Binding-site contacts:
Ligand atom C1 contacts residue ASN405 of chain 1.A at 1.4 Å.
Ligand atom O7 contacts residue LEU401 of chain 1.A at 3.9 Å.
Ligand atom C8 contacts residue LYS466 of chain 1.A at 3.7 Å.
Ligand atom C2 contacts residue ASN405 of chain 1.A at 2.6 Å.
Ligand atom C7 contacts residue ASN405 of chain 1.A at 3.6 Å.
Ligand atom N2 contacts residue ASP414 of chain 1.A at 4.2 Å.
Ligand atom O5 contacts residue ASN405 of chain 1.A at 2.4 Å (h-bond).
Ligand atom O6 contacts residue PRO409 of chain 1.A at 4.4 Å.
Ligand atom C7 contacts residue LYS466 of chain 1.A at 4.0 Å.
Ligand atom O7 contacts residue ASN405 of chain 1.A at 3.5 Å (h-bond).
Ligand atom N2 contacts residue ASN405 of chain 1.A at 3.0 Å (h-bond).
Ligand atom C3 contacts residue ASN405 of chain 1.A at 3.9 Å.
Ligand atom O6 contacts residue ASN405 of chain 1.A at 4.2 Å.
Ligand atom C5 contacts residue ASN405 of chain 1.A at 3.7 Å.
Ligand atom O7 contacts residue LYS466 of chain 1.A at 3.5 Å (salt-bridge).
Ligand atom C4 contacts residue ASN405 of chain 1.A at 4.3 Å.

Sequence of chain 1.A:
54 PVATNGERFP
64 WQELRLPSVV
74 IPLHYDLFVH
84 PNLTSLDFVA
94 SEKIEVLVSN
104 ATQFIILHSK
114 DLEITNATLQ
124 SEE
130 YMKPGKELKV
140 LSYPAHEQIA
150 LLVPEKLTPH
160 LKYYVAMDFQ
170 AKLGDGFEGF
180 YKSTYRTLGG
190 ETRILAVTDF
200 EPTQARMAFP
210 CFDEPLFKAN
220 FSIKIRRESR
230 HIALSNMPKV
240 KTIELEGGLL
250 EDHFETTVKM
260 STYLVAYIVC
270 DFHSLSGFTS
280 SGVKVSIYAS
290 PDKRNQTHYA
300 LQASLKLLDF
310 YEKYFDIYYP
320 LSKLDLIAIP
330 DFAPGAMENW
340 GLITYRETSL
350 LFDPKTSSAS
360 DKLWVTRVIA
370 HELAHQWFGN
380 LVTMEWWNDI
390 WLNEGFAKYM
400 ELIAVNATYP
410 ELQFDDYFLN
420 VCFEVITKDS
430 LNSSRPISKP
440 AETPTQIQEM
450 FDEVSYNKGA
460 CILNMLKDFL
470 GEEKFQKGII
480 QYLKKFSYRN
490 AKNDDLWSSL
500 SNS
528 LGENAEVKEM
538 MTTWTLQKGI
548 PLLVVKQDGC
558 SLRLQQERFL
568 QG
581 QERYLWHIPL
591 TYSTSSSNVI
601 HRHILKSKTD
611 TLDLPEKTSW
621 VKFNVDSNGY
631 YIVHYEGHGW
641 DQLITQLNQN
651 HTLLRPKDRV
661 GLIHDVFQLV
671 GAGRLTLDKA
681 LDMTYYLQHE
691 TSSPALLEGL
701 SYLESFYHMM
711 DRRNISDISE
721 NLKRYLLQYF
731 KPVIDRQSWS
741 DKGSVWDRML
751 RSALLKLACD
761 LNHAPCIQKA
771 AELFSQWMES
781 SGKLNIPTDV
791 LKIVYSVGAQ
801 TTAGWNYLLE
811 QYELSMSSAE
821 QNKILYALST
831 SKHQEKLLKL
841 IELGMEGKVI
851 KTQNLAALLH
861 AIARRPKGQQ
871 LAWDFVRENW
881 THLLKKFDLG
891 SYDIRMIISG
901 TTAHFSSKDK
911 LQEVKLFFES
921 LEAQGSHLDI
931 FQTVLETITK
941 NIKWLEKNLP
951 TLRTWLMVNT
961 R

The protein below binds the small molecule below.
Small molecule (SMILES): CC(=O)N[C@@H]1[C@@H](O)[C@H](O)[C@@H](CO)O[C@H]1O